Binding-site contacts:
Ligand atom CAC contacts residue D9G1 of chain 1.L at 4.3 Å.
Ligand atom CAM contacts residue LEU106 of chain 1.C at 4.0 Å (hydrophobic).
Ligand atom CAQ contacts residue THR18 of chain 1.C at 3.9 Å.
Ligand atom OAR contacts residue THR18 of chain 1.C at 3.8 Å.
Ligand atom CAQ contacts residue ARG20 of chain 1.C at 4.5 Å.
Ligand atom OAB contacts residue THR18 of chain 1.C at 3.7 Å.
Ligand atom OAB contacts residue ARG20 of chain 1.C at 4.5 Å.
Ligand atom OAB contacts residue LEU19 of chain 1.C at 2.7 Å (h-bond).
Ligand atom CAA contacts residue LEU106 of chain 1.C at 3.8 Å (hydrophobic).
Ligand atom OAR contacts residue ARG20 of chain 1.C at 3.7 Å.
Ligand atom CAQ contacts residue LEU19 of chain 1.C at 3.5 Å (hydrophobic).
Ligand atom CAL contacts residue LEU106 of chain 1.C at 3.6 Å (hydrophobic).
Ligand atom CAD contacts residue D9G1 of chain 1.L at 3.7 Å.
Ligand atom OAB contacts residue LEU106 of chain 1.C at 3.9 Å.
Ligand atom CAH contacts residue LEU108 of chain 1.C at 4.4 Å (hydrophobic).
Ligand atom CAK contacts residue LEU108 of chain 1.C at 4.2 Å (hydrophobic).
Ligand atom OAR contacts residue LEU19 of chain 1.C at 3.5 Å (h-bond).
Ligand atom CAJ contacts residue LEU108 of chain 1.C at 3.8 Å (hydrophobic).

Sequence of chain 1.C:
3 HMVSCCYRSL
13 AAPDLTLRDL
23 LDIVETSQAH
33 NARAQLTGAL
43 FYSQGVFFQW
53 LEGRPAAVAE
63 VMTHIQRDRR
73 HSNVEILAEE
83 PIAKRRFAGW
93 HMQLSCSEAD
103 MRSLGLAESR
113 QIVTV

This small molecule binds to this protein.
Small molecule (SMILES): CCCCCCCCCCCC[N+](C)(C)CC(=O)[O-]